Sequence of chain 1.A:
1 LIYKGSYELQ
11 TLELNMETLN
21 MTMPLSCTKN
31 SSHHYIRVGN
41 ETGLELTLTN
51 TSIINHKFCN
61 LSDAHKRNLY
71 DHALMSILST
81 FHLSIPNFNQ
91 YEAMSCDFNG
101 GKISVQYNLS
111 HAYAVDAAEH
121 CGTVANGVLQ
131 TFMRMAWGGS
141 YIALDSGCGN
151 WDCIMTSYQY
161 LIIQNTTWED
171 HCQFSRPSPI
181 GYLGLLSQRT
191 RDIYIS

Binding-site contacts:
Ligand atom C5 contacts residue LYS29 of chain 1.A at 4.2 Å.
Ligand atom C3 contacts residue HIS33 of chain 1.A at 4.0 Å.
Ligand atom C5 contacts residue ASN30 of chain 1.A at 3.8 Å.
Ligand atom C3 contacts residue SER32 of chain 1.A at 4.4 Å.
Ligand atom C1 contacts residue ASN30 of chain 1.A at 1.5 Å.
Ligand atom C5 contacts residue HIS33 of chain 1.A at 4.1 Å.
Ligand atom O5 contacts residue HIS33 of chain 1.A at 4.3 Å.
Ligand atom C2 contacts residue ASN30 of chain 1.A at 2.5 Å.
Ligand atom N2 contacts residue ASN30 of chain 1.A at 2.9 Å (h-bond).
Ligand atom O5 contacts residue ASN30 of chain 1.A at 2.5 Å (h-bond).
Ligand atom N2 contacts residue SER32 of chain 1.A at 3.1 Å (h-bond).
Ligand atom C2 contacts residue HIS33 of chain 1.A at 4.3 Å.
Ligand atom C4 contacts residue ASN30 of chain 1.A at 4.4 Å.
Ligand atom C8 contacts residue HIS33 of chain 1.A at 3.9 Å.
Ligand atom C8 contacts residue SER31 of chain 1.A at 3.5 Å.
Ligand atom O7 contacts residue HIS33 of chain 1.A at 3.9 Å.
Ligand atom O5 contacts residue LYS29 of chain 1.A at 3.6 Å.
Ligand atom C3 contacts residue ASN30 of chain 1.A at 3.9 Å.
Ligand atom C1 contacts residue SER32 of chain 1.A at 4.5 Å.
Ligand atom C6 contacts residue LYS29 of chain 1.A at 3.7 Å.
Ligand atom O6 contacts residue LYS29 of chain 1.A at 3.9 Å.
Ligand atom N2 contacts residue HIS33 of chain 1.A at 4.3 Å.
Ligand atom C7 contacts residue HIS33 of chain 1.A at 4.2 Å.
Ligand atom C1 contacts residue HIS33 of chain 1.A at 3.8 Å.
Ligand atom C8 contacts residue ASN30 of chain 1.A at 3.8 Å.
Ligand atom C2 contacts residue SER32 of chain 1.A at 4.2 Å.
Ligand atom C7 contacts residue SER32 of chain 1.A at 3.8 Å.
Ligand atom C8 contacts residue SER32 of chain 1.A at 3.5 Å.
Ligand atom O4 contacts residue HIS33 of chain 1.A at 4.4 Å.
Ligand atom C7 contacts residue ASN30 of chain 1.A at 3.5 Å.
Ligand atom C8 contacts residue GLU45 of chain 1.A at 4.3 Å.
Ligand atom O7 contacts residue ASN30 of chain 1.A at 3.9 Å.
Ligand atom C8 contacts residue TYR158 of chain 1.A at 4.4 Å (hydrophobic).

A protein and the small-molecule ligand that binds it are described below.
Small molecule (SMILES): CC(=O)N[C@H]1[C@H](O[C@H]2[C@H](O)[C@@H](NC(C)=O)CO[C@@H]2CO)O[C@H](CO)[C@@H](O[C@@H]2O[C@H](CO)[C@@H](O)[C@H](O)[C@@H]2O)[C@@H]1O